Sequence of chain 31.E:
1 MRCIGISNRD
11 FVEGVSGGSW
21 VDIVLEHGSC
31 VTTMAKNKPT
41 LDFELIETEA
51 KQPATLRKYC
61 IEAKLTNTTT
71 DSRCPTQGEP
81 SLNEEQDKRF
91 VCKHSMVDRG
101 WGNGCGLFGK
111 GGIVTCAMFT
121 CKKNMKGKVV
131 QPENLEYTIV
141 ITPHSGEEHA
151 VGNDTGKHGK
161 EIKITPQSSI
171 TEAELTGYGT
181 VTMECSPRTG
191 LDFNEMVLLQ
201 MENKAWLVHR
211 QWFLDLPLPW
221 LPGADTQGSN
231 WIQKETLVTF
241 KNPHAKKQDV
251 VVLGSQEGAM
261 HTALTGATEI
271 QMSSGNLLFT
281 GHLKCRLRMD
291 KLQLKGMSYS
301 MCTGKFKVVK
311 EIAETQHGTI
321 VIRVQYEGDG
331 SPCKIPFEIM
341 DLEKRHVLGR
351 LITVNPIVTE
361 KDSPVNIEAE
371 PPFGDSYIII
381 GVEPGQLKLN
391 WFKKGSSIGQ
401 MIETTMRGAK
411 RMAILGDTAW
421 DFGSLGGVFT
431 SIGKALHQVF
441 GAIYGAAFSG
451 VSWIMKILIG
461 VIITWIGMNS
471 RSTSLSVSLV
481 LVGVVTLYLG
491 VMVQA

Sequence of chain 31.C:
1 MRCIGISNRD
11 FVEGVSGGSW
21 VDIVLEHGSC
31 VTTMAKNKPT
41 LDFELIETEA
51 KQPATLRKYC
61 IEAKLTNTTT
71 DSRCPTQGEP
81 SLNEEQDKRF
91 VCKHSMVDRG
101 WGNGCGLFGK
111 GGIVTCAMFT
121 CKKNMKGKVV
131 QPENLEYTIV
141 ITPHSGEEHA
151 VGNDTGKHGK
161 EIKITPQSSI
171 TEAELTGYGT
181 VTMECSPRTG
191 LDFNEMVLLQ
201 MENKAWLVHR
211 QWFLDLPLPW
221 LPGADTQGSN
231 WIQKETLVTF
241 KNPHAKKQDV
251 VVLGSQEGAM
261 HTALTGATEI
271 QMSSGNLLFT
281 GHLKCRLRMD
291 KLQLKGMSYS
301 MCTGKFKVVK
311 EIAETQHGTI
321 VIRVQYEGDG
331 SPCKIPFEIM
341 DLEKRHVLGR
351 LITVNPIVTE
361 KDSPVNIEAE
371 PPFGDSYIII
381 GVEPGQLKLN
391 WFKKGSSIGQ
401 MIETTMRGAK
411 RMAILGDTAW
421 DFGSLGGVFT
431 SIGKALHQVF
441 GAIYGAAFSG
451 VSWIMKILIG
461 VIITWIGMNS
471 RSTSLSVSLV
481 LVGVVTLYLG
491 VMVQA

This small molecule binds to this protein.
Small molecule (SMILES): CC(=O)N[C@H]1[C@H](O[C@H]2[C@H](O)[C@@H](NC(C)=O)CO[C@@H]2CO)O[C@H](CO)[C@@H](O)[C@@H]1O

Binding-site contacts:
Ligand atom C6 contacts residue HIS149 of chain 31.E at 4.2 Å.
Ligand atom C4 contacts residue ASN153 of chain 31.E at 4.2 Å.
Ligand atom C6 contacts residue HIS158 of chain 31.E at 4.0 Å.
Ligand atom C3 contacts residue ASN153 of chain 31.E at 3.8 Å.
Ligand atom C5 contacts residue HIS149 of chain 31.E at 4.4 Å.
Ligand atom O5 contacts residue ASN153 of chain 31.E at 2.3 Å (h-bond).
Ligand atom C5 contacts residue HIS158 of chain 31.E at 4.2 Å.
Ligand atom O6 contacts residue HIS158 of chain 31.E at 2.8 Å (h-bond).
Ligand atom O7 contacts residue HIS149 of chain 31.E at 3.6 Å.
Ligand atom C1 contacts residue ASN153 of chain 31.E at 1.4 Å.
Ligand atom O5 contacts residue HIS149 of chain 31.E at 3.5 Å (h-bond).
Ligand atom C1 contacts residue THR155 of chain 31.E at 4.0 Å.
Ligand atom O7 contacts residue ASN153 of chain 31.E at 3.3 Å (h-bond).
Ligand atom O6 contacts residue GLY156 of chain 31.E at 4.5 Å.
Ligand atom C7 contacts residue HIS149 of chain 31.E at 4.5 Å.
Ligand atom O5 contacts residue THR155 of chain 31.E at 4.3 Å.
Ligand atom C1 contacts residue HIS158 of chain 31.E at 3.9 Å.
Ligand atom C1 contacts residue HIS149 of chain 31.E at 3.6 Å.
Ligand atom O6 contacts residue ASN153 of chain 31.E at 4.5 Å.
Ligand atom N2 contacts residue ASN153 of chain 31.E at 2.9 Å (h-bond).
Ligand atom C8 contacts residue GLY102 of chain 31.C at 3.3 Å.
Ligand atom C2 contacts residue HIS149 of chain 31.E at 3.7 Å.
Ligand atom C8 contacts residue ASN153 of chain 31.E at 4.0 Å.
Ligand atom O5 contacts residue HIS158 of chain 31.E at 3.1 Å (h-bond).
Ligand atom O3 contacts residue HIS149 of chain 31.E at 4.2 Å.
Ligand atom C2 contacts residue ASN153 of chain 31.E at 2.4 Å.
Ligand atom O6 contacts residue HIS149 of chain 31.E at 3.0 Å (h-bond).
Ligand atom C3 contacts residue HIS149 of chain 31.E at 4.5 Å.
Ligand atom C5 contacts residue ASN153 of chain 31.E at 3.6 Å.
Ligand atom C4 contacts residue HIS149 of chain 31.E at 4.4 Å.
Ligand atom C7 contacts residue ASN153 of chain 31.E at 3.3 Å.